Sequence of chain 4.B:
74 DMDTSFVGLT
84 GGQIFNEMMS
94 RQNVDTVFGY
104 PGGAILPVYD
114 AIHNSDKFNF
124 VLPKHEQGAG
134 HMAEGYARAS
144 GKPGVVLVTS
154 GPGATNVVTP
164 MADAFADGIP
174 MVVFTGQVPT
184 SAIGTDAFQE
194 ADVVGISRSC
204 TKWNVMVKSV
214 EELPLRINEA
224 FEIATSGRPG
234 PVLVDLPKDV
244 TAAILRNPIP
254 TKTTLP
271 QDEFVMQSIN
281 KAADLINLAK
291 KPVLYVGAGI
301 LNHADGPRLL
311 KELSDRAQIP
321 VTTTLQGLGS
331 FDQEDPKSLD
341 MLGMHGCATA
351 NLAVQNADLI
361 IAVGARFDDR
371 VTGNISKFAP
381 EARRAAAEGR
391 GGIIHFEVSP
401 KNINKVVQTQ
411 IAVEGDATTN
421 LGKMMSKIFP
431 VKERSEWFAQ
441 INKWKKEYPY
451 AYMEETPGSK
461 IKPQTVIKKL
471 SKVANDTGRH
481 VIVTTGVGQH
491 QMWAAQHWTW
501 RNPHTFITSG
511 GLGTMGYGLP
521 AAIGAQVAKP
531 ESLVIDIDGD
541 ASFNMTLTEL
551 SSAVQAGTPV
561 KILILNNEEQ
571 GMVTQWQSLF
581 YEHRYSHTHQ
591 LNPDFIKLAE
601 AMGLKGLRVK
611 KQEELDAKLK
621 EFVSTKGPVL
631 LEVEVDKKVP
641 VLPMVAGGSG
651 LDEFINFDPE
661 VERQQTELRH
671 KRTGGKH

A protein and the small-molecule ligand that binds it are described below.
Small molecule (SMILES): COC(=O)c1ccccc1S(=O)(=O)NC(=O)N(C)c1nc(C)nc(OC)n1

Sequence of chain 4.A:
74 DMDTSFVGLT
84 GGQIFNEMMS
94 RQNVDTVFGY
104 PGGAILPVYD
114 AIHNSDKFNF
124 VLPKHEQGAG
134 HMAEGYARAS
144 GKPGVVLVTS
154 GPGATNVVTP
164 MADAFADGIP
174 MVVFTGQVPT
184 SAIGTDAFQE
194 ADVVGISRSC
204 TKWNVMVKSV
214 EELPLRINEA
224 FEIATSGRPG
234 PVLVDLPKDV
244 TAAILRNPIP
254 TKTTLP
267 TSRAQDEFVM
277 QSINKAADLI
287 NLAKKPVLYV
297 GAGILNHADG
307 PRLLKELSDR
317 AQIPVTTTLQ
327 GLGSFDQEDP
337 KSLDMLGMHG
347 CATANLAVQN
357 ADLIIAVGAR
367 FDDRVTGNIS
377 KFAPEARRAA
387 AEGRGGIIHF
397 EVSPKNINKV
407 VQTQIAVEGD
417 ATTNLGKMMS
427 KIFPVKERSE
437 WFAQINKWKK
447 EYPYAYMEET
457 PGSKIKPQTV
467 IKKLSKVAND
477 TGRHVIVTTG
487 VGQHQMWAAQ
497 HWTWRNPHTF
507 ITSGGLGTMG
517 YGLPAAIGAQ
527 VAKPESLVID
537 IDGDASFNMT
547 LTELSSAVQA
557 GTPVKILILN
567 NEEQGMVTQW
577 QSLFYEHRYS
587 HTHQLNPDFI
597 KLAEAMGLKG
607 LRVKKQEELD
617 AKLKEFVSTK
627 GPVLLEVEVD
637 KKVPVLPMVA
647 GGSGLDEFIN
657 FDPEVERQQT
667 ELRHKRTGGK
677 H

Binding-site contacts:
Ligand atom C4' contacts residue ARG370 of chain 4.A at 3.5 Å.
Ligand atom N5' contacts residue TRP576 of chain 4.A at 3.4 Å (h-bond).
Ligand atom C6' contacts residue TRP576 of chain 4.A at 3.6 Å (hydrophobic).
Ligand atom N3' contacts residue TRP576 of chain 4.A at 3.2 Å.
Ligand atom C5 contacts residue ALA190 of chain 4.B at 3.6 Å (hydrophobic).
Ligand atom C7' contacts residue MET572 of chain 4.A at 3.6 Å (hydrophobic).
Ligand atom C4 contacts residue ASP369 of chain 4.A at 3.6 Å.
Ligand atom O4' contacts residue PHE191 of chain 4.B at 3.7 Å.
Ligand atom C5' contacts residue MET344 of chain 4.A at 3.7 Å (hydrophobic).
Ligand atom O7B contacts residue LYS241 of chain 4.B at 3.4 Å.
Ligand atom O4' contacts residue MET344 of chain 4.A at 3.7 Å.
Ligand atom N3' contacts residue ARG370 of chain 4.A at 3.1 Å (salt-bridge).
Ligand atom O11 contacts residue PRO182 of chain 4.B at 3.4 Å.
Ligand atom C6 contacts residue PHE191 of chain 4.B at 3.6 Å (hydrophobic).
Ligand atom O4' contacts residue ARG370 of chain 4.A at 3.1 Å (salt-bridge).
Ligand atom C10 contacts residue LYS241 of chain 4.B at 3.3 Å.
Ligand atom C2' contacts residue TRP576 of chain 4.A at 3.6 Å (hydrophobic).
Ligand atom C4' contacts residue TRP576 of chain 4.A at 3.5 Å (hydrophobic).
Ligand atom C9 contacts residue TRP576 of chain 4.A at 3.5 Å (hydrophobic).
Ligand atom O12 contacts residue PHE191 of chain 4.B at 3.6 Å.
Ligand atom C5 contacts residue ASP369 of chain 4.A at 3.2 Å.
Ligand atom O9 contacts residue ARG370 of chain 4.A at 2.9 Å (salt-bridge).
Ligand atom C13 contacts residue GLN192 of chain 4.B at 3.6 Å.
Ligand atom C5' contacts residue FAD1 of chain 4.G at 3.6 Å.
Ligand atom C4 contacts residue ARG370 of chain 4.A at 3.6 Å.
Ligand atom C3 contacts residue ARG370 of chain 4.A at 3.4 Å.
Ligand atom C13 contacts residue ALA107 of chain 4.B at 3.6 Å (hydrophobic).
Ligand atom C10 contacts residue GLY106 of chain 4.B at 3.4 Å.
Ligand atom C6 contacts residue VAL181 of chain 4.B at 3.8 Å (hydrophobic).
Ligand atom C1 contacts residue PRO182 of chain 4.B at 3.8 Å (hydrophobic).
Ligand atom N8 contacts residue LYS241 of chain 4.B at 3.2 Å (salt-bridge).
Ligand atom O9 contacts residue TRP576 of chain 4.A at 3.5 Å.
Ligand atom C7' contacts residue VAL573 of chain 4.A at 3.7 Å (hydrophobic).
Ligand atom C2 contacts residue ARG370 of chain 4.A at 3.5 Å.
Ligand atom C10 contacts residue TRP576 of chain 4.A at 3.8 Å (hydrophobic).
Ligand atom N1' contacts residue GLY106 of chain 4.B at 3.3 Å.
Ligand atom O11 contacts residue VAL181 of chain 4.B at 3.8 Å.
Ligand atom N5' contacts residue MET572 of chain 4.A at 3.8 Å.
Ligand atom N1' contacts residue TRP576 of chain 4.A at 3.6 Å.
Ligand atom N10 contacts residue TRP576 of chain 4.A at 3.5 Å.